Sequence of chain 1.B:
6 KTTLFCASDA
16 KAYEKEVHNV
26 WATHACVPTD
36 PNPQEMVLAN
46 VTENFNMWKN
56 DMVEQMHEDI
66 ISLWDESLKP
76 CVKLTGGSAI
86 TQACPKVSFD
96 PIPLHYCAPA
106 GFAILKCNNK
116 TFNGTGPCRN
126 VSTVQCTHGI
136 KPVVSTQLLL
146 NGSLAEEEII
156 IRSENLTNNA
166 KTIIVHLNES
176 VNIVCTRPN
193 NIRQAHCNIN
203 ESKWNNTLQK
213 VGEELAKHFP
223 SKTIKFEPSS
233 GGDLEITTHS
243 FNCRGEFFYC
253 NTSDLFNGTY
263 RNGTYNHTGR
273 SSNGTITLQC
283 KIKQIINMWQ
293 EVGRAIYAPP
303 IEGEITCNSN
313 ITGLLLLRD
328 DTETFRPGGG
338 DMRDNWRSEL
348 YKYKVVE

Binding-site contacts:
Ligand atom C8 contacts residue GLU152 of chain 1.B at 3.9 Å.
Ligand atom C5 contacts residue LYS212 of chain 1.B at 3.9 Å.
Ligand atom C2 contacts residue ASN173 of chain 1.B at 2.5 Å.
Ligand atom O5 contacts residue GLU153 of chain 1.B at 3.8 Å.
Ligand atom O6 contacts residue GLU216 of chain 1.B at 3.4 Å.
Ligand atom O6 contacts residue GLU153 of chain 1.B at 4.2 Å.
Ligand atom C6 contacts residue GLU153 of chain 1.B at 3.8 Å.
Ligand atom C6 contacts residue ILE154 of chain 1.B at 4.2 Å (hydrophobic).
Ligand atom O7 contacts residue GLU174 of chain 1.B at 4.1 Å.
Ligand atom C1 contacts residue ILE154 of chain 1.B at 4.3 Å (hydrophobic).
Ligand atom C5 contacts residue ASN173 of chain 1.B at 3.7 Å.
Ligand atom C2 contacts residue GLU152 of chain 1.B at 4.4 Å.
Ligand atom C4 contacts residue ASN173 of chain 1.B at 4.2 Å.
Ligand atom O5 contacts residue GLU152 of chain 1.B at 4.2 Å.
Ligand atom O5 contacts residue ILE154 of chain 1.B at 3.5 Å (h-bond).
Ligand atom C3 contacts residue LYS212 of chain 1.B at 3.9 Å.
Ligand atom N2 contacts residue ASN173 of chain 1.B at 2.9 Å (h-bond).
Ligand atom C6 contacts residue GLU216 of chain 1.B at 4.1 Å.
Ligand atom C1 contacts residue ASN173 of chain 1.B at 1.4 Å.
Ligand atom O5 contacts residue ASN173 of chain 1.B at 2.4 Å (h-bond).
Ligand atom C1 contacts residue GLU152 of chain 1.B at 4.0 Å.
Ligand atom C4 contacts residue LYS212 of chain 1.B at 3.9 Å.
Ligand atom C8 contacts residue ASN173 of chain 1.B at 3.5 Å.
Ligand atom O4 contacts residue LYS212 of chain 1.B at 3.4 Å.
Ligand atom C3 contacts residue ASN173 of chain 1.B at 3.8 Å.
Ligand atom O6 contacts residue LYS212 of chain 1.B at 4.3 Å.
Ligand atom O7 contacts residue ASN173 of chain 1.B at 4.4 Å.
Ligand atom C7 contacts residue ASN173 of chain 1.B at 3.5 Å.
Ligand atom O6 contacts residue ILE154 of chain 1.B at 3.5 Å (h-bond).

A protein and the small-molecule ligand that binds it are described below.
Small molecule (SMILES): CC(=O)N[C@@H]1[C@@H](O)[C@H](O)[C@@H](CO)O[C@H]1O